A protein and the small-molecule ligand that binds it are described below.
Small molecule (SMILES): CCC(=O)c1ccc(CC)cc1

Binding-site contacts:
Ligand atom O9 contacts residue CYS301 of chain 1.B at 3.5 Å.
Ligand atom C3 contacts residue PHE459 of chain 1.B at 3.9 Å (hydrophobic).
Ligand atom C4 contacts residue PHE170 of chain 1.B at 3.5 Å (hydrophobic).
Ligand atom O9 contacts residue ASN169 of chain 1.B at 3.7 Å.
Ligand atom C3 contacts residue PHE170 of chain 1.B at 3.8 Å (hydrophobic).
Ligand atom C2 contacts residue PHE296 of chain 1.B at 4.3 Å (hydrophobic).
Ligand atom C3 contacts residue CYS301 of chain 1.B at 3.8 Å (hydrophobic).
Ligand atom C2 contacts residue PHE459 of chain 1.B at 3.3 Å (hydrophobic).
Ligand atom C9 contacts residue PHE170 of chain 1.B at 3.8 Å (hydrophobic).
Ligand atom C1 contacts residue PHE459 of chain 1.B at 3.3 Å (hydrophobic).
Ligand atom C5 contacts residue TRP177 of chain 1.B at 4.1 Å (hydrophobic).
Ligand atom C9 contacts residue CYS302 of chain 1.B at 3.1 Å (hydrophobic).
Ligand atom C6 contacts residue LEU173 of chain 1.B at 4.1 Å (hydrophobic).
Ligand atom C1 contacts residue PHE170 of chain 1.B at 4.0 Å (hydrophobic).
Ligand atom C4 contacts residue PHE459 of chain 1.B at 4.1 Å (hydrophobic).
Ligand atom C4 contacts residue CYS303 of chain 1.B at 4.2 Å (hydrophobic).
Ligand atom C10 contacts residue CYS302 of chain 1.B at 2.8 Å (hydrophobic).
Ligand atom O9 contacts residue CYS303 of chain 1.B at 4.2 Å.
Ligand atom C2 contacts residue CYS301 of chain 1.B at 4.1 Å (hydrophobic).
Ligand atom C8 contacts residue PHE296 of chain 1.B at 3.5 Å (hydrophobic).
Ligand atom C5 contacts residue PHE170 of chain 1.B at 3.8 Å (hydrophobic).
Ligand atom C5 contacts residue PHE459 of chain 1.B at 4.2 Å (hydrophobic).
Ligand atom C2 contacts residue CYS303 of chain 1.B at 4.2 Å (hydrophobic).
Ligand atom C11 contacts residue CYS302 of chain 1.B at 1.8 Å (hydrophobic).
Ligand atom C6 contacts residue PHE170 of chain 1.B at 4.1 Å (hydrophobic).
Ligand atom C7 contacts residue ASP457 of chain 1.B at 4.3 Å.
Ligand atom C3 contacts residue CYS303 of chain 1.B at 3.5 Å (hydrophobic).
Ligand atom C2 contacts residue PHE170 of chain 1.B at 3.9 Å (hydrophobic).
Ligand atom O9 contacts residue CYS302 of chain 1.B at 2.8 Å (h-bond).
Ligand atom C11 contacts residue PHE465 of chain 1.B at 3.8 Å (hydrophobic).
Ligand atom C7 contacts residue MET124 of chain 1.B at 3.9 Å (hydrophobic).
Ligand atom C6 contacts residue PHE459 of chain 1.B at 3.8 Å (hydrophobic).
Ligand atom C10 contacts residue PHE465 of chain 1.B at 4.0 Å (hydrophobic).
Ligand atom C7 contacts residue PHE296 of chain 1.B at 4.0 Å (hydrophobic).
Ligand atom C8 contacts residue PHE459 of chain 1.B at 3.8 Å (hydrophobic).
Ligand atom C8 contacts residue ASP457 of chain 1.B at 3.5 Å.
Ligand atom C7 contacts residue PHE459 of chain 1.B at 3.5 Å (hydrophobic).
Ligand atom O9 contacts residue PHE170 of chain 1.B at 3.6 Å.
Ligand atom C10 contacts residue TRP177 of chain 1.B at 4.2 Å (hydrophobic).
Ligand atom C2 contacts residue ASP457 of chain 1.B at 4.0 Å.

Sequence of chain 1.B:
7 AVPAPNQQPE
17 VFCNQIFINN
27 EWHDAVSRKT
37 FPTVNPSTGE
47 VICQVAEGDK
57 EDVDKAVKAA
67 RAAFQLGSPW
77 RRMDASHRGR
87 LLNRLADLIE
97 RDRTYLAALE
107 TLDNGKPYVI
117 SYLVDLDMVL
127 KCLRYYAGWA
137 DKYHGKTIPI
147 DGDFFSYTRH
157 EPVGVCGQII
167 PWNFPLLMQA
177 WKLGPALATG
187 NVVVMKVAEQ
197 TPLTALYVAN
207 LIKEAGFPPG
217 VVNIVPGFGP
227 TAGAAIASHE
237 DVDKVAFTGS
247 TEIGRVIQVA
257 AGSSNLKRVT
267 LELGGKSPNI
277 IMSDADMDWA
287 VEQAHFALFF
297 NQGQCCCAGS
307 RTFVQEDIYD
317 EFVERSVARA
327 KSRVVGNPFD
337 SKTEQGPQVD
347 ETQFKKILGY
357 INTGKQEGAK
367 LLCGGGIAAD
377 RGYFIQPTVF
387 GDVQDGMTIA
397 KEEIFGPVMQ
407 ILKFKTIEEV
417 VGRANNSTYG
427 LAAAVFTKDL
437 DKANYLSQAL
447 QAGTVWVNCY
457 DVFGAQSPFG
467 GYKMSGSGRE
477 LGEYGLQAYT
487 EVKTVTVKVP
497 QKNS